Sequence of chain 1.A:
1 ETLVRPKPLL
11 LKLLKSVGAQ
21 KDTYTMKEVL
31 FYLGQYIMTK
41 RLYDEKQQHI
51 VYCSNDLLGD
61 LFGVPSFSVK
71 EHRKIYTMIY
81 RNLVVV

Binding-site contacts:
Ligand atom CAI contacts residue LEU30 of chain 1.A at 3.9 Å (hydrophobic).
Ligand atom CBA contacts residue ILE37 of chain 1.A at 4.0 Å (hydrophobic).
Ligand atom CLH contacts residue PHE67 of chain 1.A at 3.9 Å.
Ligand atom CAP contacts residue GLY34 of chain 1.A at 3.6 Å.
Ligand atom CAK contacts residue HIS72 of chain 1.A at 3.5 Å.
Ligand atom CAJ contacts residue LEU30 of chain 1.A at 3.7 Å (hydrophobic).
Ligand atom OAC contacts residue PHE31 of chain 1.A at 3.7 Å.
Ligand atom CAM contacts residue HIS72 of chain 1.A at 3.7 Å.
Ligand atom CAM contacts residue LEU30 of chain 1.A at 4.0 Å (hydrophobic).
Ligand atom CAL contacts residue LEU30 of chain 1.A at 4.0 Å (hydrophobic).
Ligand atom CAJ contacts residue HIS72 of chain 1.A at 3.6 Å.
Ligand atom CLH contacts residue ILE75 of chain 1.A at 4.0 Å.
Ligand atom CBB contacts residue LEU30 of chain 1.A at 4.0 Å (hydrophobic).
Ligand atom CAN contacts residue VAL69 of chain 1.A at 3.9 Å (hydrophobic).
Ligand atom CAK contacts residue 28W1 of chain 1.C at 3.6 Å.
Ligand atom CAJ contacts residue VAL69 of chain 1.A at 3.9 Å (hydrophobic).
Ligand atom CAK contacts residue LEU30 of chain 1.A at 4.0 Å (hydrophobic).
Ligand atom NAW contacts residue LEU30 of chain 1.A at 2.8 Å (h-bond).
Ligand atom CAP contacts residue LEU30 of chain 1.A at 3.2 Å (hydrophobic).
Ligand atom OAE contacts residue VAL69 of chain 1.A at 4.0 Å.
Ligand atom CBE contacts residue GLY34 of chain 1.A at 3.7 Å.
Ligand atom CAI contacts residue HIS72 of chain 1.A at 3.5 Å.
Ligand atom CD1 contacts residue ILE37 of chain 1.A at 4.0 Å (hydrophobic).
Ligand atom CAL contacts residue VAL69 of chain 1.A at 3.8 Å (hydrophobic).
Ligand atom OAC contacts residue LEU30 of chain 1.A at 4.0 Å.
Ligand atom CAL contacts residue HIS72 of chain 1.A at 3.8 Å.
Ligand atom CAP contacts residue LEU33 of chain 1.A at 4.0 Å (hydrophobic).
Ligand atom CBE contacts residue LEU30 of chain 1.A at 3.3 Å (hydrophobic).
Ligand atom CBC contacts residue LEU30 of chain 1.A at 4.0 Å (hydrophobic).
Ligand atom CAJ contacts residue ILE75 of chain 1.A at 3.8 Å (hydrophobic).
Ligand atom CLH contacts residue ILE37 of chain 1.A at 3.8 Å.
Ligand atom CD2 contacts residue TYR43 of chain 1.A at 4.0 Å (hydrophobic).
Ligand atom CBA contacts residue LEU30 of chain 1.A at 3.6 Å (hydrophobic).
Ligand atom CAO contacts residue VAL69 of chain 1.A at 3.8 Å (hydrophobic).
Ligand atom CBB contacts residue HIS72 of chain 1.A at 3.7 Å.
Ligand atom CAI contacts residue 28W1 of chain 1.C at 3.5 Å.
Ligand atom CD2 contacts residue GLN48 of chain 1.A at 3.8 Å.
Ligand atom NAW contacts residue GLY34 of chain 1.A at 3.5 Å.
Ligand atom CD2 contacts residue MET38 of chain 1.A at 4.0 Å (hydrophobic).
Ligand atom CD1 contacts residue GLY34 of chain 1.A at 3.8 Å.

The protein below binds the small molecule below.
Small molecule (SMILES): CC(C)C[C@H](NC(C(=O)NCc1ccccc1)c1c(C(=O)NO)[nH]c2cc(Cl)ccc12)C(=O)NO